Binding-site contacts:
Ligand atom C37 contacts residue LEU391 of chain 1.I at 3.3 Å (hydrophobic).
Ligand atom O10 contacts residue HIS406 of chain 1.I at 2.9 Å (h-bond).
Ligand atom O8 contacts residue PHE394 of chain 1.I at 2.5 Å (h-bond).
Ligand atom N4 contacts residue MG1 of chain 1.WO at 3.5 Å.
Ligand atom C8 contacts residue GLN393 of chain 1.I at 3.5 Å.
Ligand atom C20 contacts residue ASP396 of chain 1.I at 3.3 Å.
Ligand atom O9 contacts residue HIS406 of chain 1.I at 3.5 Å (h-bond).
Ligand atom C13 contacts residue GLN390 of chain 1.I at 3.2 Å.
Ligand atom C37 contacts residue SER392 of chain 1.I at 3.2 Å.
Ligand atom O5 contacts residue GLN390 of chain 1.I at 3.1 Å (h-bond).
Ligand atom O1 contacts residue ARG409 of chain 1.I at 2.8 Å (salt-bridge).
Ligand atom O1 contacts residue ILE452 of chain 1.I at 3.2 Å.
Ligand atom C46 contacts residue ASP323 of chain 1.L at 3.5 Å.
Ligand atom O6 contacts residue SER392 of chain 1.I at 3.3 Å (h-bond).
Ligand atom C8 contacts residue SER411 of chain 1.I at 3.4 Å.
Ligand atom C42 contacts residue MG1 of chain 1.WO at 3.2 Å.
Ligand atom C37 contacts residue GLN393 of chain 1.I at 3.4 Å.
Ligand atom C41 contacts residue MG1 of chain 1.WO at 3.2 Å.
Ligand atom O8 contacts residue ARG134 of chain 1.I at 2.8 Å (salt-bridge).
Ligand atom C14 contacts residue LEU413 of chain 1.I at 3.2 Å (hydrophobic).
Ligand atom O9 contacts residue PHE394 of chain 1.I at 3.1 Å (h-bond).
Ligand atom C32 contacts residue PHE394 of chain 1.I at 3.6 Å (hydrophobic).
Ligand atom O8 contacts residue GLN393 of chain 1.I at 3.4 Å.
Ligand atom C35 contacts residue ARG134 of chain 1.I at 3.4 Å.
Ligand atom O2 contacts residue GLN393 of chain 1.I at 3.2 Å (h-bond).
Ligand atom O2 contacts residue ILE452 of chain 1.I at 3.4 Å.
Ligand atom C18 contacts residue ARG409 of chain 1.I at 3.4 Å.
Ligand atom C28 contacts residue GLN390 of chain 1.I at 3.4 Å.
Ligand atom C44 contacts residue ASP323 of chain 1.L at 3.1 Å.
Ligand atom O3 contacts residue GLN390 of chain 1.I at 3.4 Å (h-bond).
Ligand atom O2 contacts residue SER411 of chain 1.I at 2.8 Å (h-bond).
Ligand atom C34 contacts residue GLN393 of chain 1.I at 3.2 Å.
Ligand atom C37 contacts residue GLN390 of chain 1.I at 3.1 Å.
Ligand atom O11 contacts residue ARG409 of chain 1.I at 3.0 Å (salt-bridge).
Ligand atom O10 contacts residue GLN393 of chain 1.I at 3.1 Å (h-bond).
Ligand atom N4 contacts residue ASP323 of chain 1.L at 3.6 Å.
Ligand atom C18 contacts residue ASP396 of chain 1.I at 3.5 Å.
Ligand atom O9 contacts residue GLN393 of chain 1.I at 2.8 Å (h-bond).
Ligand atom C15 contacts residue ARG409 of chain 1.I at 3.4 Å.
Ligand atom O6 contacts residue GLN393 of chain 1.I at 3.1 Å.

Sequence of chain 1.L:
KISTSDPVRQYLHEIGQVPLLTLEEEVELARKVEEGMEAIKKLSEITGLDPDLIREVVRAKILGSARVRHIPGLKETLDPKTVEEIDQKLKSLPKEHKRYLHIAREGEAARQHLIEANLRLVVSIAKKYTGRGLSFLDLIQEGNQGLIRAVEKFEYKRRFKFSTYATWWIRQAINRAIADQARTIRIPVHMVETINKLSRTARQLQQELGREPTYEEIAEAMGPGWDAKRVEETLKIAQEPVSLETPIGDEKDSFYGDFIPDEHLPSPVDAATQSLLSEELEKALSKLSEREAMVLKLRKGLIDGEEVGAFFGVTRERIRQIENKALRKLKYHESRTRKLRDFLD

Sequence of chain 1.I:
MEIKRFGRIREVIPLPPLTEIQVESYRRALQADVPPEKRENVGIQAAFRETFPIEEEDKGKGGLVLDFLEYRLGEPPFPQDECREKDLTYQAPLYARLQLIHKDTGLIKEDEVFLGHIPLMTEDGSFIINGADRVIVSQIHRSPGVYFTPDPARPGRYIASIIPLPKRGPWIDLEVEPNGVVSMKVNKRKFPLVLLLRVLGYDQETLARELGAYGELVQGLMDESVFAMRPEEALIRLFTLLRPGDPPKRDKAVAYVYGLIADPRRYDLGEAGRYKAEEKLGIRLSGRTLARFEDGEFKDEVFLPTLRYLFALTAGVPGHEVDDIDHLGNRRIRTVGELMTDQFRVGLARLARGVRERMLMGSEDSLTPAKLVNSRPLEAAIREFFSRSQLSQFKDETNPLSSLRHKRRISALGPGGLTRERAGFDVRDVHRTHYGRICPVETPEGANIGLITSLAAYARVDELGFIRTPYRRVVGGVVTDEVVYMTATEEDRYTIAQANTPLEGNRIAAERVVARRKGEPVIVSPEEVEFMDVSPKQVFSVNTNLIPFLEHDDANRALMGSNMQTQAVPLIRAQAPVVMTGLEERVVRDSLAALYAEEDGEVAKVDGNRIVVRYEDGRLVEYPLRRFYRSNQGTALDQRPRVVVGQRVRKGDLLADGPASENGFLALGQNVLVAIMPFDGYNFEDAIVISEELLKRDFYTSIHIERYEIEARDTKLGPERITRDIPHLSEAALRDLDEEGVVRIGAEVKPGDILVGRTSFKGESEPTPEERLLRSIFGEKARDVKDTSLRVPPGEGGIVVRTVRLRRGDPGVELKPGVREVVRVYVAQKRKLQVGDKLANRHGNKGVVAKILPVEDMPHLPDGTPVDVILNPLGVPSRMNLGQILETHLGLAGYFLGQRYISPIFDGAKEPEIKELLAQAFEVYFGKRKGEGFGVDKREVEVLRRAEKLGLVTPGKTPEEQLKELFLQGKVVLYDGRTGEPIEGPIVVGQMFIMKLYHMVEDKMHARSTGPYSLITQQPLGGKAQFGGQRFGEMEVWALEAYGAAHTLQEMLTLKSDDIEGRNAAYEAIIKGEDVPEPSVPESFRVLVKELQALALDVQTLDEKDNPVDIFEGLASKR

This small molecule binds to this protein.
Small molecule (SMILES): CO[C@H]1/C=C/O[C@@]2(C)Oc3c(C)c(O)c4c(c3C2=O)C2=NC3(CCN(CC(C)C)CC3)NC2=C(NC(=O)/C(C)=C\C=C\[C@H](C)[C@H](O)[C@@H](C)[C@@H](O)[C@@H](C)[C@H](OC(C)=O)[C@@H]1C)C4=O